This small molecule binds to this protein.
Small molecule (SMILES): COc1c(C)cnc(Cn2cc(C#CCC(C)(C)O)c3c(Cl)nc(N)nc32)c1C

Sequence of chain 1.A:
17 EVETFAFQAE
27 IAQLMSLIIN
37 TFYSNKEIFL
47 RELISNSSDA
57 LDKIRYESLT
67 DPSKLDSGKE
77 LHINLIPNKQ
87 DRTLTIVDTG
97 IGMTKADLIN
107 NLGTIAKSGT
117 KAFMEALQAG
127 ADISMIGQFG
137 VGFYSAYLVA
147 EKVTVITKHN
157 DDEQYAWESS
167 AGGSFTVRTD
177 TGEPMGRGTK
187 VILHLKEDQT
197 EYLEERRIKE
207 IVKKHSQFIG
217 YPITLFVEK

Binding-site contacts:
Ligand atom C14 contacts residue PHE139 of chain 1.A at 3.5 Å (hydrophobic).
Ligand atom C9 contacts residue LYS59 of chain 1.A at 3.8 Å.
Ligand atom CL contacts residue ALA56 of chain 1.A at 3.3 Å.
Ligand atom N5 contacts residue THR185 of chain 1.A at 3.8 Å.
Ligand atom C15 contacts residue TYR140 of chain 1.A at 3.6 Å (hydrophobic).
Ligand atom N2 contacts residue PHE139 of chain 1.A at 3.6 Å.
Ligand atom C16 contacts residue PHE139 of chain 1.A at 3.6 Å (hydrophobic).
Ligand atom C9 contacts residue ILE97 of chain 1.A at 3.7 Å (hydrophobic).
Ligand atom C1 contacts residue ALA56 of chain 1.A at 3.9 Å (hydrophobic).
Ligand atom N4 contacts residue SER53 of chain 1.A at 3.7 Å.
Ligand atom C11 contacts residue PHE139 of chain 1.A at 3.9 Å (hydrophobic).
Ligand atom C10 contacts residue MET99 of chain 1.A at 3.8 Å (hydrophobic).
Ligand atom N4 contacts residue ASP94 of chain 1.A at 2.7 Å (salt-bridge).
Ligand atom C17 contacts residue TRP163 of chain 1.A at 3.8 Å (hydrophobic).
Ligand atom C17 contacts residue LEU104 of chain 1.A at 3.5 Å (hydrophobic).
Ligand atom O2 contacts residue VAL151 of chain 1.A at 3.8 Å.
Ligand atom C2 contacts residue MET99 of chain 1.A at 3.8 Å (hydrophobic).
Ligand atom C13 contacts residue PHE139 of chain 1.A at 3.7 Å (hydrophobic).
Ligand atom O1 contacts residue LYS59 of chain 1.A at 3.6 Å.
Ligand atom C11 contacts residue ASN52 of chain 1.A at 3.6 Å.
Ligand atom C13 contacts residue TYR140 of chain 1.A at 3.9 Å (hydrophobic).
Ligand atom N3 contacts residue ASN52 of chain 1.A at 3.8 Å.
Ligand atom C19 contacts residue PHE139 of chain 1.A at 3.6 Å (hydrophobic).
Ligand atom C12 contacts residue PHE139 of chain 1.A at 3.6 Å (hydrophobic).
Ligand atom C4 contacts residue LEU108 of chain 1.A at 3.8 Å (hydrophobic).
Ligand atom N4 contacts residue THR185 of chain 1.A at 3.8 Å.
Ligand atom C15 contacts residue TRP163 of chain 1.A at 3.7 Å (hydrophobic).
Ligand atom C3 contacts residue MET99 of chain 1.A at 3.6 Å (hydrophobic).
Ligand atom C13 contacts residue LEU108 of chain 1.A at 3.8 Å (hydrophobic).
Ligand atom CL contacts residue GLY98 of chain 1.A at 3.6 Å.
Ligand atom CL contacts residue ILE97 of chain 1.A at 3.5 Å.
Ligand atom C10 contacts residue LEU108 of chain 1.A at 3.7 Å (hydrophobic).
Ligand atom O2 contacts residue PHE139 of chain 1.A at 3.4 Å.
Ligand atom C15 contacts residue PHE139 of chain 1.A at 3.8 Å (hydrophobic).
Ligand atom C6 contacts residue ASP103 of chain 1.A at 3.7 Å.
Ligand atom N5 contacts residue ALA56 of chain 1.A at 3.5 Å.
Ligand atom C5 contacts residue LEU108 of chain 1.A at 3.9 Å (hydrophobic).
Ligand atom C19 contacts residue MET99 of chain 1.A at 3.6 Å (hydrophobic).
Ligand atom C18 contacts residue PHE139 of chain 1.A at 3.5 Å (hydrophobic).
Ligand atom C4 contacts residue MET99 of chain 1.A at 3.7 Å (hydrophobic).